Sequence of chain 1.A:
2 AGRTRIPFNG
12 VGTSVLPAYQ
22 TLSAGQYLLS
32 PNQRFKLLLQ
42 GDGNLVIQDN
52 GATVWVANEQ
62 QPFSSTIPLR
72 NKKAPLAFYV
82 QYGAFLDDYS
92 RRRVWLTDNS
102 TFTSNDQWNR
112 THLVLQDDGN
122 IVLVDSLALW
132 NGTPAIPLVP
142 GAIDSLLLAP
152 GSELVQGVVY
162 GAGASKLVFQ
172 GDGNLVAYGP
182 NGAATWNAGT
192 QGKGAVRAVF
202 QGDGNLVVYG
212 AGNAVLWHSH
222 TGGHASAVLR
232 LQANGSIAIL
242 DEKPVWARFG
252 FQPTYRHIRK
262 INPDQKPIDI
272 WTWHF

This protein binds this small molecule.
Small molecule (SMILES): OC[C@H]1O[C@H](O[C@H]2[C@@H](O)[C@H](O)[C@@H](CO)O[C@@H]2O)[C@@H](O)[C@@H](O)[C@@H]1O

Binding-site contacts:
Ligand atom O2 contacts residue ASP173 of chain 1.A at 2.7 Å (salt-bridge).
Ligand atom C5 contacts residue ASN175 of chain 1.A at 4.1 Å.
Ligand atom O2 contacts residue GLN171 of chain 1.A at 3.3 Å (h-bond).
Ligand atom O4 contacts residue VAL177 of chain 1.A at 4.2 Å.
Ligand atom C6 contacts residue ALA185 of chain 1.A at 3.7 Å (hydrophobic).
Ligand atom O5 contacts residue ASN188 of chain 1.A at 4.1 Å.
Ligand atom O2 contacts residue GLN192 of chain 1.A at 4.0 Å.
Ligand atom C4 contacts residue TYR179 of chain 1.A at 3.5 Å (hydrophobic).
Ligand atom O4 contacts residue TYR179 of chain 1.A at 2.8 Å (h-bond).
Ligand atom C4 contacts residue ASN175 of chain 1.A at 4.2 Å.
Ligand atom O6 contacts residue ALA185 of chain 1.A at 4.2 Å.
Ligand atom C6 contacts residue ASN188 of chain 1.A at 3.9 Å.
Ligand atom O2 contacts residue ASN175 of chain 1.A at 3.0 Å (h-bond).
Ligand atom O5 contacts residue ASN175 of chain 1.A at 3.2 Å (h-bond).
Ligand atom C3 contacts residue ASP173 of chain 1.A at 4.2 Å.
Ligand atom C6 contacts residue ASN175 of chain 1.A at 4.3 Å.
Ligand atom C2 contacts residue GLN171 of chain 1.A at 4.1 Å.
Ligand atom O3 contacts residue TYR179 of chain 1.A at 3.4 Å (h-bond).
Ligand atom C2 contacts residue ASN175 of chain 1.A at 3.9 Å.
Ligand atom O3 contacts residue GLN192 of chain 1.A at 4.1 Å.
Ligand atom O6 contacts residue ASN188 of chain 1.A at 3.2 Å (h-bond).
Ligand atom C1 contacts residue ASN175 of chain 1.A at 3.7 Å.
Ligand atom C3 contacts residue TYR179 of chain 1.A at 4.0 Å (hydrophobic).
Ligand atom C2 contacts residue ASP173 of chain 1.A at 3.4 Å.
Ligand atom O3 contacts residue ASP173 of chain 1.A at 3.8 Å.
Ligand atom O3 contacts residue GLN171 of chain 1.A at 2.8 Å (h-bond).
Ligand atom C3 contacts residue GLN171 of chain 1.A at 3.8 Å.
Ligand atom C2 contacts residue GLN192 of chain 1.A at 4.1 Å.
Ligand atom C4 contacts residue VAL177 of chain 1.A at 4.1 Å (hydrophobic).
Ligand atom C6 contacts residue VAL177 of chain 1.A at 4.2 Å (hydrophobic).
Ligand atom C4 contacts residue GLN171 of chain 1.A at 4.2 Å.
Ligand atom O4 contacts residue ALA185 of chain 1.A at 4.3 Å.
Ligand atom O5 contacts residue GLN192 of chain 1.A at 4.4 Å.
Ligand atom C1 contacts residue GLN192 of chain 1.A at 3.9 Å.
Ligand atom O2 contacts residue VAL177 of chain 1.A at 4.5 Å.